Binding-site contacts:
Ligand atom O3 contacts residue GLY103 of chain 1.D at 3.5 Å.
Ligand atom C4 contacts residue TYR125 of chain 1.D at 3.7 Å (hydrophobic).
Ligand atom O3 contacts residue ASN127 of chain 1.D at 3.1 Å (h-bond).
Ligand atom O4 contacts residue GLY103 of chain 1.D at 4.2 Å.
Ligand atom O3 contacts residue ASP83 of chain 1.D at 2.6 Å (salt-bridge).
Ligand atom C4 contacts residue ALA82 of chain 1.D at 4.3 Å (hydrophobic).
Ligand atom O5 contacts residue SER211 of chain 1.D at 3.3 Å (h-bond).
Ligand atom C6 contacts residue GLY214 of chain 1.D at 3.4 Å.
Ligand atom C3 contacts residue GLY104 of chain 1.D at 4.4 Å.
Ligand atom O4 contacts residue GLY214 of chain 1.D at 3.8 Å.
Ligand atom O6 contacts residue GLY214 of chain 1.D at 4.0 Å.
Ligand atom C6 contacts residue GLY213 of chain 1.D at 4.0 Å.
Ligand atom C2 contacts residue ASN127 of chain 1.D at 4.2 Å.
Ligand atom O3 contacts residue TYR125 of chain 1.D at 3.6 Å (h-bond).
Ligand atom O6 contacts residue GLY213 of chain 1.D at 4.0 Å.
Ligand atom C3 contacts residue ASP83 of chain 1.D at 3.5 Å.
Ligand atom C3 contacts residue ASN127 of chain 1.D at 3.6 Å.
Ligand atom O3 contacts residue GLY104 of chain 1.D at 3.0 Å (h-bond).
Ligand atom O6 contacts residue ASP80 of chain 1.D at 2.6 Å (salt-bridge).
Ligand atom O4 contacts residue ALA82 of chain 1.D at 3.9 Å.
Ligand atom C3 contacts residue SER211 of chain 1.D at 4.4 Å.
Ligand atom C6 contacts residue ASP80 of chain 1.D at 3.6 Å.
Ligand atom C6 contacts residue TYR125 of chain 1.D at 3.8 Å (hydrophobic).
Ligand atom O4 contacts residue SER211 of chain 1.D at 2.6 Å (h-bond).
Ligand atom C4 contacts residue SER211 of chain 1.D at 3.6 Å.
Ligand atom C1 contacts residue SER211 of chain 1.D at 4.1 Å.
Ligand atom C6 contacts residue SER211 of chain 1.D at 3.6 Å.
Ligand atom C5 contacts residue TYR125 of chain 1.D at 3.6 Å (hydrophobic).
Ligand atom O2 contacts residue GLU129 of chain 1.D at 3.9 Å.
Ligand atom O2 contacts residue ASN127 of chain 1.D at 3.6 Å (h-bond).
Ligand atom C2 contacts residue SER211 of chain 1.D at 4.0 Å.
Ligand atom C4 contacts residue ASP83 of chain 1.D at 3.3 Å.
Ligand atom O4 contacts residue ASP83 of chain 1.D at 2.8 Å (salt-bridge).
Ligand atom O6 contacts residue TYR125 of chain 1.D at 3.9 Å.
Ligand atom C5 contacts residue SER211 of chain 1.D at 3.6 Å.
Ligand atom C3 contacts residue TYR125 of chain 1.D at 3.7 Å (hydrophobic).

Sequence of chain 1.D:
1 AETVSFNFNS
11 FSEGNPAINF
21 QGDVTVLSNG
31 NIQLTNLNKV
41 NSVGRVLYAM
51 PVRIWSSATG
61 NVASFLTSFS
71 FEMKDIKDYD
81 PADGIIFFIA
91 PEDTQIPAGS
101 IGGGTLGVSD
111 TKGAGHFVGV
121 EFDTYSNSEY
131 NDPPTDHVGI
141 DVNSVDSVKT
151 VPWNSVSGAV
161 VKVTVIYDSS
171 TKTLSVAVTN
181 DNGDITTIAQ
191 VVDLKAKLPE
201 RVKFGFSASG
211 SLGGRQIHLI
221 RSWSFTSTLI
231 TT

The small molecule below binds the protein below.
Small molecule (SMILES): OC[C@H]1O[C@H](O[C@@H]2[C@@H](O)[C@H](O)O[C@H](CO)[C@@H]2O)[C@H](O)[C@@H](O)[C@H]1O